The protein below binds the small molecule below.
Small molecule (SMILES): CC(=O)N[C@H]1[C@H](O[C@H]2[C@H](O)[C@@H](NC(C)=O)CO[C@@H]2CO[C@@H]2O[C@@H](C)[C@@H](O)[C@@H](O)[C@@H]2O)O[C@H](CO)[C@@H](O[C@@H]2O[C@H](CO[C@H]3O[C@H](CO)[C@@H](O)[C@H](O)[C@@H]3O[C@@H]3O[C@H](CO)[C@@H](O[C@@H]4O[C@H](CO)[C@H](O)[C@H](O)[C@H]4O)[C@H](O)[C@H]3NC(C)=O)[C@@H](O)[C@H](O[C@H]3O[C@H](CO)[C@@H](O)[C@H](O)[C@@H]3O[C@@H]3O[C@H](CO)[C@@H](O)[C@H](O)[C@H]3NC(C)=O)[C@@H]2O)[C@@H]1O

Sequence of chain 1.B:
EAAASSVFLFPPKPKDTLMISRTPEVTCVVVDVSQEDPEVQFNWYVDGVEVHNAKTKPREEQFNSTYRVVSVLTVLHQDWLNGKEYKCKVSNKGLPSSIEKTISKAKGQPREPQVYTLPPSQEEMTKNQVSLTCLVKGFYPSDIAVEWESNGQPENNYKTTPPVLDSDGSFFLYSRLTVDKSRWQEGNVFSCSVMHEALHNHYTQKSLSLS

Binding-site contacts:
Ligand atom C3 contacts residue ASP40 of chain 1.B at 3.6 Å.
Ligand atom O4 contacts residue LYS21 of chain 1.B at 3.6 Å.
Ligand atom C4 contacts residue LYS21 of chain 1.B at 3.6 Å.
Ligand atom O2 contacts residue MAN7 of chain 1.C at 3.4 Å (h-bond).
Ligand atom N2 contacts residue ASN72 of chain 1.B at 3.0 Å (h-bond).
Ligand atom O7 contacts residue VAL39 of chain 1.B at 3.5 Å.
Ligand atom C1 contacts residue GLN70 of chain 1.B at 3.6 Å.
Ligand atom O4 contacts residue MAN7 of chain 1.C at 2.9 Å (h-bond).
Ligand atom C2 contacts residue PRO19 of chain 1.B at 3.4 Å (hydrophobic).
Ligand atom O2 contacts residue PRO19 of chain 1.B at 2.9 Å (h-bond).
Ligand atom O7 contacts residue ASN72 of chain 1.B at 3.2 Å (h-bond).
Ligand atom C2 contacts residue THR35 of chain 1.B at 3.6 Å.
Ligand atom O3 contacts residue LYS21 of chain 1.B at 3.1 Å (salt-bridge).
Ligand atom C6 contacts residue ASN72 of chain 1.B at 3.6 Å.
Ligand atom O5 contacts residue LYS21 of chain 1.B at 3.0 Å (salt-bridge).
Ligand atom C7 contacts residue ARG76 of chain 1.B at 3.5 Å.
Ligand atom C1 contacts residue PHE18 of chain 1.B at 3.6 Å (hydrophobic).
Ligand atom C2 contacts residue ASP40 of chain 1.B at 3.6 Å.
Ligand atom C1 contacts residue LYS21 of chain 1.B at 3.6 Å.
Ligand atom C2 contacts residue ASN72 of chain 1.B at 2.4 Å.
Ligand atom O5 contacts residue ASN72 of chain 1.B at 2.3 Å (h-bond).
Ligand atom C6 contacts residue PHE18 of chain 1.B at 3.5 Å (hydrophobic).
Ligand atom C1 contacts residue THR74 of chain 1.B at 3.6 Å.
Ligand atom O6 contacts residue PHE18 of chain 1.B at 3.5 Å.
Ligand atom C8 contacts residue ARG76 of chain 1.B at 3.5 Å.
Ligand atom C5 contacts residue ASN72 of chain 1.B at 3.6 Å.
Ligand atom C1 contacts residue ASN72 of chain 1.B at 1.4 Å.
Ligand atom C3 contacts residue THR35 of chain 1.B at 3.6 Å.
Ligand atom C5 contacts residue PHE18 of chain 1.B at 3.5 Å (hydrophobic).
Ligand atom C2 contacts residue LYS21 of chain 1.B at 3.5 Å.
Ligand atom O3 contacts residue GLU33 of chain 1.B at 2.8 Å (salt-bridge).
Ligand atom C7 contacts residue ASP40 of chain 1.B at 3.6 Å.
Ligand atom O2 contacts residue GLU33 of chain 1.B at 3.4 Å (salt-bridge).
Ligand atom N2 contacts residue ASP40 of chain 1.B at 2.7 Å (salt-bridge).
Ligand atom O2 contacts residue THR35 of chain 1.B at 2.8 Å (h-bond).
Ligand atom C6 contacts residue GLN70 of chain 1.B at 3.4 Å.
Ligand atom C7 contacts residue ASN72 of chain 1.B at 3.4 Å.
Ligand atom O4 contacts residue LYS21 of chain 1.B at 2.6 Å (salt-bridge).
Ligand atom O7 contacts residue ARG76 of chain 1.B at 2.9 Å (salt-bridge).
Ligand atom C8 contacts residue ASP40 of chain 1.B at 3.5 Å.